Sequence of chain 1.A:
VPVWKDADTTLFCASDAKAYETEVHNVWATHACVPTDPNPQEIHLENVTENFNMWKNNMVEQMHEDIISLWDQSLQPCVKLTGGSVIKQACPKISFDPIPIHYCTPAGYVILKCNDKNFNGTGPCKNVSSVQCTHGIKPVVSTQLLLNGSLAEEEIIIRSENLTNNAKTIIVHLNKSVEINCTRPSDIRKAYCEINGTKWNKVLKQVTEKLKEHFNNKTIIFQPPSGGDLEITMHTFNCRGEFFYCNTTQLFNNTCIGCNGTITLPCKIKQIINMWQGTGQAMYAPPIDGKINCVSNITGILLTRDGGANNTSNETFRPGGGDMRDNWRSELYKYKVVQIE

Binding-site contacts:
Ligand atom C4 contacts residue ASN225 of chain 1.A at 4.1 Å.
Ligand atom C1 contacts residue ASN225 of chain 1.A at 1.4 Å.
Ligand atom N2 contacts residue ASN225 of chain 1.A at 3.1 Å (h-bond).
Ligand atom O7 contacts residue ASN225 of chain 1.A at 3.7 Å.
Ligand atom C5 contacts residue ASN225 of chain 1.A at 3.5 Å.
Ligand atom C2 contacts residue ASN225 of chain 1.A at 2.5 Å.
Ligand atom O6 contacts residue ASN225 of chain 1.A at 4.2 Å.
Ligand atom C3 contacts residue ASN225 of chain 1.A at 3.8 Å.
Ligand atom C7 contacts residue ASN225 of chain 1.A at 3.7 Å.
Ligand atom C6 contacts residue ASN225 of chain 1.A at 4.5 Å.
Ligand atom O5 contacts residue ASN225 of chain 1.A at 2.1 Å (h-bond).

A small-molecule ligand and the protein it binds are described below.
Small molecule (SMILES): CC(=O)N[C@@H]1[C@@H](O)[C@H](O)[C@@H](CO)O[C@H]1O